Binding-site contacts:
Ligand atom O6 contacts residue LEU214 of chain 1.B at 4.0 Å.
Ligand atom O6 contacts residue GLU116 of chain 1.A at 3.5 Å (salt-bridge).
Ligand atom C6 contacts residue TYR123 of chain 1.A at 3.0 Å (hydrophobic).
Ligand atom N2 contacts residue ASN120 of chain 1.A at 2.8 Å (h-bond).
Ligand atom C4 contacts residue LEU214 of chain 1.B at 3.9 Å (hydrophobic).
Ligand atom O5 contacts residue ASN120 of chain 1.A at 2.3 Å (h-bond).
Ligand atom C5 contacts residue TYR218 of chain 1.B at 4.0 Å (hydrophobic).
Ligand atom O7 contacts residue GLU116 of chain 1.A at 3.8 Å.
Ligand atom C5 contacts residue GLU116 of chain 1.A at 4.5 Å.
Ligand atom C7 contacts residue ASN120 of chain 1.A at 3.1 Å.
Ligand atom O5 contacts residue PHE196 of chain 1.A at 4.3 Å.
Ligand atom C6 contacts residue PHE196 of chain 1.A at 3.9 Å (hydrophobic).
Ligand atom O7 contacts residue LEU214 of chain 1.B at 3.8 Å.
Ligand atom C1 contacts residue GLU116 of chain 1.A at 3.7 Å.
Ligand atom O5 contacts residue TYR123 of chain 1.A at 3.5 Å.
Ligand atom C1 contacts residue ASN120 of chain 1.A at 1.4 Å.
Ligand atom C5 contacts residue ASN120 of chain 1.A at 3.6 Å.
Ligand atom C8 contacts residue MET192 of chain 1.A at 3.5 Å (hydrophobic).
Ligand atom O3 contacts residue GLU215 of chain 1.B at 4.4 Å.
Ligand atom C4 contacts residue ASN120 of chain 1.A at 4.1 Å.
Ligand atom O6 contacts residue GLU215 of chain 1.B at 3.5 Å (salt-bridge).
Ligand atom C6 contacts residue GLU215 of chain 1.B at 4.4 Å.
Ligand atom C5 contacts residue PHE196 of chain 1.A at 3.7 Å (hydrophobic).
Ligand atom O5 contacts residue GLU116 of chain 1.A at 3.3 Å (salt-bridge).
Ligand atom C2 contacts residue GLU116 of chain 1.A at 4.3 Å.
Ligand atom O6 contacts residue TYR218 of chain 1.B at 4.3 Å.
Ligand atom O6 contacts residue TYR123 of chain 1.A at 2.8 Å (h-bond).
Ligand atom C8 contacts residue ASN120 of chain 1.A at 4.3 Å.
Ligand atom C6 contacts residue LEU214 of chain 1.B at 4.1 Å (hydrophobic).
Ligand atom C6 contacts residue TYR218 of chain 1.B at 3.6 Å (hydrophobic).
Ligand atom O5 contacts residue LEU214 of chain 1.B at 3.9 Å.
Ligand atom C5 contacts residue TYR123 of chain 1.A at 3.9 Å (hydrophobic).
Ligand atom C5 contacts residue LEU214 of chain 1.B at 4.4 Å (hydrophobic).
Ligand atom C3 contacts residue LEU214 of chain 1.B at 4.2 Å (hydrophobic).
Ligand atom C1 contacts residue TYR123 of chain 1.A at 4.3 Å (hydrophobic).
Ligand atom O7 contacts residue ASN120 of chain 1.A at 3.0 Å (h-bond).
Ligand atom C3 contacts residue ASN120 of chain 1.A at 3.7 Å.
Ligand atom C2 contacts residue ASN120 of chain 1.A at 2.4 Å.
Ligand atom O3 contacts residue LEU214 of chain 1.B at 4.0 Å.
Ligand atom C2 contacts residue LEU214 of chain 1.B at 3.9 Å (hydrophobic).

Sequence of chain 1.A:
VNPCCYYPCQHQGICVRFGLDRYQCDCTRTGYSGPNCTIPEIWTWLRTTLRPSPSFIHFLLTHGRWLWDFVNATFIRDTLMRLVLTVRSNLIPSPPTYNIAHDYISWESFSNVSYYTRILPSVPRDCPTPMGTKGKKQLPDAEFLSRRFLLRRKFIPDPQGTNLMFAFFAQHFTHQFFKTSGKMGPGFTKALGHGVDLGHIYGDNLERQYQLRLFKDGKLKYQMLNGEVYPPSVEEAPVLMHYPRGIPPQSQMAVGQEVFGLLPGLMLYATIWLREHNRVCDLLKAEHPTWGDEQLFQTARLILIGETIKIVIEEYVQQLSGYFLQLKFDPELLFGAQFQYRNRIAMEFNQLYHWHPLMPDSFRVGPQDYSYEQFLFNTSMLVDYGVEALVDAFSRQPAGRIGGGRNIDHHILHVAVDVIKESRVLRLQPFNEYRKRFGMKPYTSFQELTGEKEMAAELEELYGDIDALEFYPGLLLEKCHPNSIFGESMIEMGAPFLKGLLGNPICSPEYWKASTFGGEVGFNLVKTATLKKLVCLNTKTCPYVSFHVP

Sequence of chain 1.B:
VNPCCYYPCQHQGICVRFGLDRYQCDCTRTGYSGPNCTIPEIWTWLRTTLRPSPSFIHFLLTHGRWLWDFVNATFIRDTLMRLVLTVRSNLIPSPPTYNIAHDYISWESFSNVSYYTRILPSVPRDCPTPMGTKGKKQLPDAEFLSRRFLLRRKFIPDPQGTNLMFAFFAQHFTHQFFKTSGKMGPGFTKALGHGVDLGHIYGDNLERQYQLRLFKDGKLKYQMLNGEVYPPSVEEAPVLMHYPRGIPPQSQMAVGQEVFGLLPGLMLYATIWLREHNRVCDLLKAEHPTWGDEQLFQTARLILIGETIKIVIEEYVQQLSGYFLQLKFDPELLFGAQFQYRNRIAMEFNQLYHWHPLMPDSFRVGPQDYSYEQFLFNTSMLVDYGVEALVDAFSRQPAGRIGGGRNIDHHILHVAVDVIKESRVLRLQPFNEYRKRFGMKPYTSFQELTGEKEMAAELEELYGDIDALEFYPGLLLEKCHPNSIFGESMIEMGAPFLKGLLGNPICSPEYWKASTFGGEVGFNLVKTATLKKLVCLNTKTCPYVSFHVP

This small molecule binds to this protein.
Small molecule (SMILES): CC(=O)N[C@H]1[C@H](O[C@H]2[C@H](O)[C@@H](NC(C)=O)CO[C@@H]2CO)O[C@H](CO)[C@@H](O)[C@@H]1O